Binding-site contacts:
Ligand atom C2 contacts residue ASN1117 of chain 1.C at 2.5 Å.
Ligand atom C5 contacts residue PHE1122 of chain 1.C at 4.0 Å (hydrophobic).
Ligand atom N2 contacts residue THR1119 of chain 1.C at 3.0 Å (h-bond).
Ligand atom C6 contacts residue PHE1122 of chain 1.C at 4.0 Å (hydrophobic).
Ligand atom C7 contacts residue ASN1117 of chain 1.C at 3.4 Å.
Ligand atom C8 contacts residue HIS1120 of chain 1.C at 3.8 Å.
Ligand atom O7 contacts residue HIS1120 of chain 1.C at 3.6 Å (h-bond).
Ligand atom C3 contacts residue THR1119 of chain 1.C at 3.7 Å.
Ligand atom C8 contacts residue ASN1117 of chain 1.C at 3.1 Å.
Ligand atom C4 contacts residue HIS1120 of chain 1.C at 4.4 Å.
Ligand atom C4 contacts residue ASN1117 of chain 1.C at 4.3 Å.
Ligand atom C5 contacts residue HIS1120 of chain 1.C at 4.0 Å.
Ligand atom N2 contacts residue ASN1117 of chain 1.C at 2.9 Å (h-bond).
Ligand atom C8 contacts residue THR1119 of chain 1.C at 3.9 Å.
Ligand atom C7 contacts residue HIS1120 of chain 1.C at 3.9 Å.
Ligand atom C3 contacts residue ASN1117 of chain 1.C at 3.9 Å.
Ligand atom O5 contacts residue ASN1117 of chain 1.C at 2.4 Å (h-bond).
Ligand atom O5 contacts residue PHE1122 of chain 1.C at 3.6 Å.
Ligand atom O3 contacts residue THR1119 of chain 1.C at 4.4 Å.
Ligand atom C3 contacts residue HIS1120 of chain 1.C at 4.0 Å.
Ligand atom C1 contacts residue THR1119 of chain 1.C at 3.8 Å.
Ligand atom C7 contacts residue THR1119 of chain 1.C at 4.0 Å.
Ligand atom C5 contacts residue ASN1117 of chain 1.C at 3.8 Å.
Ligand atom C1 contacts residue ASN1117 of chain 1.C at 1.5 Å.
Ligand atom C1 contacts residue PHE1122 of chain 1.C at 4.2 Å (hydrophobic).
Ligand atom C2 contacts residue THR1119 of chain 1.C at 3.7 Å.
Ligand atom O7 contacts residue ASN1117 of chain 1.C at 3.5 Å (h-bond).
Ligand atom O4 contacts residue HIS1120 of chain 1.C at 4.1 Å.
Ligand atom O5 contacts residue HIS1120 of chain 1.C at 4.5 Å.
Ligand atom C1 contacts residue HIS1120 of chain 1.C at 4.1 Å.

The small molecule below binds the protein below.
Small molecule (SMILES): CC(=O)N[C@H]1[C@H](O[C@H]2[C@H](O)[C@@H](NC(C)=O)CO[C@@H]2CO)O[C@H](CO)[C@@H](O)[C@@H]1O

Sequence of chain 1.C:
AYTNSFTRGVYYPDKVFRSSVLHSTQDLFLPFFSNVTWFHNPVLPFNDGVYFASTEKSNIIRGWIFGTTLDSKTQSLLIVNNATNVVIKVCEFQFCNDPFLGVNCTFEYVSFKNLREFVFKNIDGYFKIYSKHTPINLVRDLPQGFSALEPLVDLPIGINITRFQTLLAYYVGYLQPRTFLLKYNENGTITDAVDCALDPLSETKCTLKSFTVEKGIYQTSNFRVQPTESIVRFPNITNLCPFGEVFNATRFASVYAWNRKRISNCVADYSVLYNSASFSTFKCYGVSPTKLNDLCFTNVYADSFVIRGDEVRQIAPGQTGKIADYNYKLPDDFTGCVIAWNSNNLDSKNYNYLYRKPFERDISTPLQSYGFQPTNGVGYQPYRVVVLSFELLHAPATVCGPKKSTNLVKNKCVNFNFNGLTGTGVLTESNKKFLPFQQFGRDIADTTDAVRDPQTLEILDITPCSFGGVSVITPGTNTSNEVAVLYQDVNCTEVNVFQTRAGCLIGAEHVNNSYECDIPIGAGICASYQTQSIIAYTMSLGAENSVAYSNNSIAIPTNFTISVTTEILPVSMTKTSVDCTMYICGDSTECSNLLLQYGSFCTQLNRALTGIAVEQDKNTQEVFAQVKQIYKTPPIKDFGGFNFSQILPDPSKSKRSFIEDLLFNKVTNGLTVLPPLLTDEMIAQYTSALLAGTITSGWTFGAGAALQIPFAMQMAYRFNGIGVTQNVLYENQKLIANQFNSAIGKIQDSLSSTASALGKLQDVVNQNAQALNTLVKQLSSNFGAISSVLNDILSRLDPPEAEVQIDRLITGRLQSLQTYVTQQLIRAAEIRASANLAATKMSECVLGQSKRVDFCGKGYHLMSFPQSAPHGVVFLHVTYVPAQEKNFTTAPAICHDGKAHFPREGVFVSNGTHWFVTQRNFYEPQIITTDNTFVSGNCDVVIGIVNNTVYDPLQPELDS